Binding-site contacts:
Ligand atom O2B contacts residue LYS101 of chain 1.C at 3.5 Å (salt-bridge).
Ligand atom O5' contacts residue THR103 of chain 1.C at 3.6 Å.
Ligand atom PG contacts residue MG1 of chain 1.I at 3.3 Å.
Ligand atom O3G contacts residue VAL97 of chain 1.C at 3.3 Å.
Ligand atom O3G contacts residue ARG243 of chain 1.C at 3.2 Å (salt-bridge).
Ligand atom PG contacts residue ARG243 of chain 1.C at 3.5 Å.
Ligand atom N1 contacts residue HIS307 of chain 1.C at 3.6 Å.
Ligand atom O2' contacts residue ASP45 of chain 1.C at 3.2 Å (salt-bridge).
Ligand atom O1A contacts residue GLY100 of chain 1.C at 3.3 Å.
Ligand atom PB contacts residue MG1 of chain 1.I at 3.6 Å.
Ligand atom C8 contacts residue HIS307 of chain 1.C at 3.5 Å.
Ligand atom PB contacts residue GLY100 of chain 1.C at 3.5 Å.
Ligand atom O2G contacts residue MG1 of chain 1.I at 2.4 Å.
Ligand atom C4 contacts residue HIS307 of chain 1.C at 3.4 Å.
Ligand atom O1B contacts residue VAL99 of chain 1.C at 3.1 Å (h-bond).
Ligand atom C1' contacts residue HIS307 of chain 1.C at 3.5 Å.
Ligand atom O1A contacts residue THR103 of chain 1.C at 2.5 Å (h-bond).
Ligand atom C2 contacts residue ASP45 of chain 1.C at 3.4 Å.
Ligand atom O1B contacts residue GLY100 of chain 1.C at 3.0 Å (h-bond).
Ligand atom PA contacts residue THR103 of chain 1.C at 3.6 Å.
Ligand atom N3B contacts residue ALA98 of chain 1.C at 3.4 Å (h-bond).
Ligand atom O2B contacts residue SER102 of chain 1.C at 2.6 Å (h-bond).
Ligand atom O1B contacts residue LYS101 of chain 1.C at 2.6 Å (salt-bridge).
Ligand atom O1B contacts residue ALA98 of chain 1.C at 3.5 Å (h-bond).
Ligand atom C8 contacts residue THR103 of chain 1.C at 3.6 Å.
Ligand atom PB contacts residue LYS101 of chain 1.C at 3.5 Å.
Ligand atom O3G contacts residue LYS101 of chain 1.C at 3.0 Å (salt-bridge).
Ligand atom C2' contacts residue ASN43 of chain 1.C at 3.4 Å.
Ligand atom N7 contacts residue LYS303 of chain 1.C at 3.5 Å (salt-bridge).
Ligand atom N9 contacts residue HIS307 of chain 1.C at 3.5 Å (h-bond).
Ligand atom O3G contacts residue ALA98 of chain 1.C at 2.9 Å (h-bond).
Ligand atom O1A contacts residue SER102 of chain 1.C at 3.5 Å.
Ligand atom O4' contacts residue HIS307 of chain 1.C at 3.4 Å (h-bond).
Ligand atom O2G contacts residue LYS101 of chain 1.C at 3.5 Å (salt-bridge).
Ligand atom N3B contacts residue MG1 of chain 1.I at 3.4 Å.
Ligand atom O1G contacts residue ARG243 of chain 1.C at 2.6 Å (salt-bridge).
Ligand atom N7 contacts residue THR103 of chain 1.C at 3.6 Å.
Ligand atom O2B contacts residue MG1 of chain 1.I at 2.5 Å.
Ligand atom O2B contacts residue GLU199 of chain 1.C at 3.4 Å (salt-bridge).
Ligand atom O3A contacts residue GLY100 of chain 1.C at 3.0 Å (h-bond).

The small molecule below binds the protein below.
Small molecule (SMILES): Nc1ncnc2c1ncn2[C@@H]1O[C@H](CO[P](=O)(O)O[P](=O)(O)NP(=O)(O)O)[C@@H](O)[C@H]1O

Sequence of chain 1.C:
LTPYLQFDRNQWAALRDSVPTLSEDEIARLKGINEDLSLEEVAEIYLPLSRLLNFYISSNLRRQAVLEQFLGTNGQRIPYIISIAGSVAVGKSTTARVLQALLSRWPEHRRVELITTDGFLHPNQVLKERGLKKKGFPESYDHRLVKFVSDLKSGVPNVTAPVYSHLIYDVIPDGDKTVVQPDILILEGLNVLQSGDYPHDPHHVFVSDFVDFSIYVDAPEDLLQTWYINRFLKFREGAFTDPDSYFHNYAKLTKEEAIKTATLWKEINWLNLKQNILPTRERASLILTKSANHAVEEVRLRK